Binding-site contacts:
Ligand atom O14 contacts residue ARG87 of chain 1.A at 2.9 Å (salt-bridge).
Ligand atom O13 contacts residue GLU132 of chain 1.A at 4.3 Å.
Ligand atom P1 contacts residue ARG87 of chain 1.A at 3.8 Å.
Ligand atom O6 contacts residue GLU132 of chain 1.A at 2.5 Å (salt-bridge).
Ligand atom O13 contacts residue LYS21 of chain 1.D at 3.2 Å (salt-bridge).
Ligand atom C3 contacts residue MN1 of chain 1.E at 3.3 Å.
Ligand atom C2 contacts residue TYR95 of chain 1.A at 4.2 Å (hydrophobic).
Ligand atom C1 contacts residue PHE173 of chain 1.A at 3.3 Å (hydrophobic).
Ligand atom O6 contacts residue MN1 of chain 1.E at 2.1 Å.
Ligand atom O14 contacts residue TYR95 of chain 1.A at 4.2 Å.
Ligand atom O14 contacts residue ASN125 of chain 1.A at 2.5 Å (h-bond).
Ligand atom O13 contacts residue ASN125 of chain 1.A at 3.3 Å (h-bond).
Ligand atom O14 contacts residue MN1 of chain 1.E at 4.0 Å.
Ligand atom C3 contacts residue GLU132 of chain 1.A at 3.6 Å.
Ligand atom C3 contacts residue HIS171 of chain 1.A at 3.9 Å.
Ligand atom P1 contacts residue TYR93 of chain 1.A at 4.2 Å.
Ligand atom O14 contacts residue TYR93 of chain 1.A at 3.8 Å.
Ligand atom C3 contacts residue PHE173 of chain 1.A at 3.9 Å (hydrophobic).
Ligand atom C3 contacts residue TYR93 of chain 1.A at 4.0 Å (hydrophobic).
Ligand atom O6 contacts residue HIS171 of chain 1.A at 3.0 Å (h-bond).
Ligand atom C1 contacts residue TYR93 of chain 1.A at 4.2 Å (hydrophobic).
Ligand atom P1 contacts residue MN1 of chain 1.E at 3.3 Å.
Ligand atom P1 contacts residue TYR95 of chain 1.A at 3.8 Å.
Ligand atom C2 contacts residue MN1 of chain 1.E at 3.6 Å.
Ligand atom O15 contacts residue ARG87 of chain 1.A at 3.4 Å (salt-bridge).
Ligand atom C1 contacts residue GLU132 of chain 1.A at 3.6 Å.
Ligand atom P1 contacts residue LYS21 of chain 1.D at 3.6 Å.
Ligand atom C1 contacts residue ILE184 of chain 1.A at 3.8 Å (hydrophobic).
Ligand atom C1 contacts residue LEU112 of chain 1.A at 3.9 Å (hydrophobic).
Ligand atom O15 contacts residue LYS21 of chain 1.D at 2.8 Å (salt-bridge).
Ligand atom O13 contacts residue HIS171 of chain 1.A at 3.7 Å.
Ligand atom P1 contacts residue ASN125 of chain 1.A at 3.5 Å.
Ligand atom O14 contacts residue HIS171 of chain 1.A at 4.3 Å.
Ligand atom C2 contacts residue TYR93 of chain 1.A at 3.8 Å (hydrophobic).
Ligand atom O15 contacts residue TYR95 of chain 1.A at 2.4 Å (h-bond).
Ligand atom O13 contacts residue MN1 of chain 1.E at 2.2 Å.
Ligand atom O15 contacts residue TYR93 of chain 1.A at 4.4 Å.
Ligand atom C2 contacts residue LEU112 of chain 1.A at 4.0 Å (hydrophobic).
Ligand atom O6 contacts residue PHE173 of chain 1.A at 4.2 Å.
Ligand atom O13 contacts residue HIS128 of chain 1.A at 3.3 Å (h-bond).

A small-molecule ligand and the protein it binds are described below.
Small molecule (SMILES): C[C@H](O)CP(=O)(O)O

Sequence of chain 1.D:
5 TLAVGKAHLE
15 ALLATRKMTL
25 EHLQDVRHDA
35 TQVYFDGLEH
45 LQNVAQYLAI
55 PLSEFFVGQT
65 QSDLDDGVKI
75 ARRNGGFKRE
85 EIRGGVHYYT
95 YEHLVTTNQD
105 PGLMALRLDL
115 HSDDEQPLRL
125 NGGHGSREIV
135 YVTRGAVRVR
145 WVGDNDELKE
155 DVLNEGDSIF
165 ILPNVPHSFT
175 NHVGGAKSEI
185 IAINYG

Sequence of chain 1.A:
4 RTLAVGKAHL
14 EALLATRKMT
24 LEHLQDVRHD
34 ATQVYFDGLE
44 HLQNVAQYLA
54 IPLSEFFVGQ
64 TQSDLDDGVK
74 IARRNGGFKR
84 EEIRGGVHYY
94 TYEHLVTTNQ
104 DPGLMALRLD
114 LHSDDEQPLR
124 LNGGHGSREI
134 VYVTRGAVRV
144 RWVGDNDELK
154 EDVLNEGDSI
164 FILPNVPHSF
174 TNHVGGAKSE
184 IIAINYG